Sequence of chain 1.A:
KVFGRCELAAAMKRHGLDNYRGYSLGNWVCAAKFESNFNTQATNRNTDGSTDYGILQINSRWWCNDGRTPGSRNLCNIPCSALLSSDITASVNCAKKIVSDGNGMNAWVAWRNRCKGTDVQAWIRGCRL

This protein binds this small molecule.
Small molecule (SMILES): CN(C)CCN(C)C

Binding-site contacts:
Ligand atom N6 contacts residue TRP123 of chain 1.A at 4.2 Å.
Ligand atom C5 contacts residue TRP123 of chain 1.A at 3.7 Å (hydrophobic).
Ligand atom C1 contacts residue ALA122 of chain 1.A at 3.6 Å (hydrophobic).
Ligand atom N1 contacts residue ALA122 of chain 1.A at 4.1 Å.
Ligand atom C4 contacts residue TRP123 of chain 1.A at 3.7 Å (hydrophobic).
Ligand atom C7 contacts residue ALA122 of chain 1.A at 4.2 Å (hydrophobic).
Ligand atom C8 contacts residue TRP123 of chain 1.A at 3.6 Å (hydrophobic).
Ligand atom C8 contacts residue ALA122 of chain 1.A at 4.3 Å (hydrophobic).
Ligand atom C2 contacts residue TRP123 of chain 1.A at 4.2 Å (hydrophobic).
Ligand atom N6 contacts residue ALA122 of chain 1.A at 3.9 Å.
Ligand atom C8 contacts residue ARG5 of chain 1.A at 3.5 Å.
Ligand atom C4 contacts residue ALA122 of chain 1.A at 3.5 Å (hydrophobic).